Sequence of chain 1.A:
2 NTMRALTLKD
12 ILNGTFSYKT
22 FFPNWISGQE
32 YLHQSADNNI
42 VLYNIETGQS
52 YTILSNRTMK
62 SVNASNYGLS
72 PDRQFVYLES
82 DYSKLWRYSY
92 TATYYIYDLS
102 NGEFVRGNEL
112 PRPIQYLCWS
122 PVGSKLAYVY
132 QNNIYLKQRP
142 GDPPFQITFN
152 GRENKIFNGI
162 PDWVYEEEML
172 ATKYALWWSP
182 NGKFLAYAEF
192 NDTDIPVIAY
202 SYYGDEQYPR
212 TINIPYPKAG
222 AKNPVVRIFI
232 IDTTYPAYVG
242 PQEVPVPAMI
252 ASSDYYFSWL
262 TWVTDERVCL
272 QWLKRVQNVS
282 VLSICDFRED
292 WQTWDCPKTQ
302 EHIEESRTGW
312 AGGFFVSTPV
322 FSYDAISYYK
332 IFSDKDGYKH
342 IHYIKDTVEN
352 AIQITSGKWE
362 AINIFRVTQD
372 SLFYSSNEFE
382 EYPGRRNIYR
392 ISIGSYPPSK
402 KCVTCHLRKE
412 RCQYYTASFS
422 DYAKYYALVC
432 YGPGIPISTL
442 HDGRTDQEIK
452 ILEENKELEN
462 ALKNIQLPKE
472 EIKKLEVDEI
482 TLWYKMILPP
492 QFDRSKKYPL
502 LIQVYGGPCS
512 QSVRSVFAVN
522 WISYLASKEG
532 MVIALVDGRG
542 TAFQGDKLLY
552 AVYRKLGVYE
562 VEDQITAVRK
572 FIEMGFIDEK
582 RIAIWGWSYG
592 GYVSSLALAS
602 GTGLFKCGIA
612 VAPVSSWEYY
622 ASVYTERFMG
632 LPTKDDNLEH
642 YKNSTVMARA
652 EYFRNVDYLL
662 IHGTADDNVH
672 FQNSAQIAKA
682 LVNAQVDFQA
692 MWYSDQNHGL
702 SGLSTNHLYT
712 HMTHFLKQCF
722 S

Binding-site contacts:
Ligand atom C3 contacts residue ASN192 of chain 1.A at 3.8 Å.
Ligand atom C1 contacts residue ILE157 of chain 1.A at 4.2 Å (hydrophobic).
Ligand atom C1 contacts residue ASN192 of chain 1.A at 1.4 Å.
Ligand atom O6 contacts residue ASP195 of chain 1.A at 2.8 Å (salt-bridge).
Ligand atom N2 contacts residue ASN192 of chain 1.A at 3.0 Å (h-bond).
Ligand atom O7 contacts residue ARG228 of chain 1.A at 4.0 Å.
Ligand atom C4 contacts residue ASN192 of chain 1.A at 4.2 Å.
Ligand atom O5 contacts residue THR194 of chain 1.A at 3.8 Å.
Ligand atom C5 contacts residue THR194 of chain 1.A at 3.8 Å.
Ligand atom C5 contacts residue ASN192 of chain 1.A at 3.6 Å.
Ligand atom C6 contacts residue ASP195 of chain 1.A at 3.2 Å.
Ligand atom C8 contacts residue ASN151 of chain 1.A at 3.6 Å.
Ligand atom C7 contacts residue ILE157 of chain 1.A at 4.2 Å (hydrophobic).
Ligand atom C7 contacts residue ASN192 of chain 1.A at 3.2 Å.
Ligand atom O6 contacts residue LYS223 of chain 1.A at 4.3 Å.
Ligand atom C2 contacts residue ASN192 of chain 1.A at 2.5 Å.
Ligand atom O5 contacts residue ASN192 of chain 1.A at 2.3 Å (h-bond).
Ligand atom N2 contacts residue ILE157 of chain 1.A at 4.1 Å.
Ligand atom C1 contacts residue THR194 of chain 1.A at 3.7 Å.
Ligand atom C6 contacts residue THR194 of chain 1.A at 3.7 Å.
Ligand atom O7 contacts residue ASN192 of chain 1.A at 3.0 Å (h-bond).
Ligand atom C8 contacts residue ILE157 of chain 1.A at 4.2 Å (hydrophobic).
Ligand atom O7 contacts residue GLU190 of chain 1.A at 3.8 Å.

A protein and the small-molecule ligand that binds it are described below.
Small molecule (SMILES): CC(=O)N[C@@H]1[C@@H](O)[C@H](O)[C@@H](CO)O[C@H]1O